A small-molecule ligand and the protein it binds are described below.
Small molecule (SMILES): CC(=O)N[C@@H]1[C@@H](O)[C@H](O)[C@@H](CO)O[C@H]1O

Sequence of chain 1.F:
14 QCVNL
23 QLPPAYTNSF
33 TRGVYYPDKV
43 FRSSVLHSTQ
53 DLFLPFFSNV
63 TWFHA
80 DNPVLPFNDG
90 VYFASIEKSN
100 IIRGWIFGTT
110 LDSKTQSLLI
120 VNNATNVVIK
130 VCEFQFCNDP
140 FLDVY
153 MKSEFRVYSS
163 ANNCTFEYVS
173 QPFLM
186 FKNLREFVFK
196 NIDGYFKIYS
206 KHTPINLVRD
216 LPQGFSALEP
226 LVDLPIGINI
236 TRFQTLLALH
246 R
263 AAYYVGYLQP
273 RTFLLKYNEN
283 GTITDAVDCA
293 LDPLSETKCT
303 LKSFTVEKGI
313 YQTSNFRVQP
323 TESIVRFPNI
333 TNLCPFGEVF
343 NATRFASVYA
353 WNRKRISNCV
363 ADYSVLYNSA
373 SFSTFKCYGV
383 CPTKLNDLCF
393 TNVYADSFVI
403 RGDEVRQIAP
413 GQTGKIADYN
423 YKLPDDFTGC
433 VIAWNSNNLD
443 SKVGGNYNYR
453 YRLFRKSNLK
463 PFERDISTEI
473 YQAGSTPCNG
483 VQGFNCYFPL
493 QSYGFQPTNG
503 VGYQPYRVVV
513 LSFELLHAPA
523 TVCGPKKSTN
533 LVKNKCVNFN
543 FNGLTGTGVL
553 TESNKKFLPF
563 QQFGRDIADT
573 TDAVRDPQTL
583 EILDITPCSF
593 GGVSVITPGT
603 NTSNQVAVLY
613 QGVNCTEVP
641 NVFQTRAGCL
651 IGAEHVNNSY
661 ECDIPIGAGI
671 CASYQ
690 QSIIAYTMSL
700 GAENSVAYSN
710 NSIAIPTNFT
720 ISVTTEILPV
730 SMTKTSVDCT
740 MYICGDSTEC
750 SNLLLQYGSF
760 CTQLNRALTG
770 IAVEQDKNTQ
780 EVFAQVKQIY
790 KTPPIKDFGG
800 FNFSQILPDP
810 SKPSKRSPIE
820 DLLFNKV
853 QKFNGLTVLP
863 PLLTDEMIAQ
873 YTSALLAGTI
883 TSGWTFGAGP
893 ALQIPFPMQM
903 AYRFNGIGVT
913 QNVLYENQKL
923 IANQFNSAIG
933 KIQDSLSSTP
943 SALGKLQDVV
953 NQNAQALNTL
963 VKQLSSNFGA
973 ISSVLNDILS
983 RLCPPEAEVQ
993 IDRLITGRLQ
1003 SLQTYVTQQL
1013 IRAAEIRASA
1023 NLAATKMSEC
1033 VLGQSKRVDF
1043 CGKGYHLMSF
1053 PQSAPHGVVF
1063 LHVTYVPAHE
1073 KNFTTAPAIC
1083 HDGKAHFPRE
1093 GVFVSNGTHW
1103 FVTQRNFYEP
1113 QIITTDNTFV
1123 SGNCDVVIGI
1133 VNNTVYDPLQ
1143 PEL

Binding-site contacts:
Ligand atom C3 contacts residue ASN343 of chain 1.F at 3.9 Å.
Ligand atom N2 contacts residue ASN343 of chain 1.F at 3.1 Å (h-bond).
Ligand atom C1 contacts residue ASN343 of chain 1.F at 1.4 Å.
Ligand atom C8 contacts residue PHE338 of chain 1.F at 4.1 Å (hydrophobic).
Ligand atom C7 contacts residue ASN343 of chain 1.F at 3.8 Å.
Ligand atom O7 contacts residue GLY339 of chain 1.F at 3.5 Å.
Ligand atom O7 contacts residue ASN343 of chain 1.F at 4.0 Å.
Ligand atom C7 contacts residue PHE342 of chain 1.F at 4.3 Å (hydrophobic).
Ligand atom N2 contacts residue PHE342 of chain 1.F at 4.4 Å.
Ligand atom C5 contacts residue ASN343 of chain 1.F at 3.7 Å.
Ligand atom O5 contacts residue ASN343 of chain 1.F at 2.4 Å (h-bond).
Ligand atom C8 contacts residue PHE342 of chain 1.F at 3.6 Å (hydrophobic).
Ligand atom C2 contacts residue ASN343 of chain 1.F at 2.6 Å.
Ligand atom C4 contacts residue ASN343 of chain 1.F at 4.3 Å.
Ligand atom C8 contacts residue GLY339 of chain 1.F at 4.3 Å.
Ligand atom C7 contacts residue GLY339 of chain 1.F at 4.1 Å.